A small-molecule ligand and the protein it binds are described below.
Small molecule (SMILES): C[C@@H]1O[C@@H](O)[C@@H](O)[C@H](O)[C@@H]1O

Binding-site contacts:
Ligand atom O4 contacts residue ASP101 of chain 1.A at 3.4 Å (salt-bridge).
Ligand atom O4 contacts residue FUL1 of chain 1.B at 0.0 Å (h-bond).
Ligand atom O3 contacts residue ASP101 of chain 1.A at 2.6 Å (salt-bridge).
Ligand atom O2 contacts residue ASP150 of chain 1.A at 3.5 Å (salt-bridge).
Ligand atom C3 contacts residue CA1 of chain 1.C at 3.4 Å.
Ligand atom O3 contacts residue FUL1 of chain 1.B at 0.0 Å (h-bond).
Ligand atom C4 contacts residue GLN120 of chain 1.A at 3.7 Å.
Ligand atom C4 contacts residue ASP101 of chain 1.A at 3.6 Å.
Ligand atom C1 contacts residue FUL1 of chain 1.B at 0.1 Å.
Ligand atom C6 contacts residue ASP102 of chain 1.A at 3.5 Å.
Ligand atom O3 contacts residue GLY149 of chain 1.A at 3.8 Å.
Ligand atom C2 contacts residue FUL1 of chain 1.B at 0.0 Å.
Ligand atom O5 contacts residue FUL1 of chain 1.B at 0.0 Å (h-bond).
Ligand atom C4 contacts residue SER121 of chain 1.A at 3.9 Å.
Ligand atom C5 contacts residue SER121 of chain 1.A at 3.8 Å.
Ligand atom C5 contacts residue ASP102 of chain 1.A at 4.0 Å.
Ligand atom O2 contacts residue FUL1 of chain 1.B at 0.0 Å (h-bond).
Ligand atom C6 contacts residue ASN119 of chain 1.A at 3.9 Å.
Ligand atom O2 contacts residue GLY149 of chain 1.A at 3.5 Å.
Ligand atom C3 contacts residue ASP101 of chain 1.A at 3.3 Å.
Ligand atom O4 contacts residue CA1 of chain 1.C at 2.5 Å.
Ligand atom C2 contacts residue GLY148 of chain 1.A at 3.5 Å.
Ligand atom O3 contacts residue ASP150 of chain 1.A at 2.9 Å (salt-bridge).
Ligand atom C4 contacts residue FUL1 of chain 1.B at 0.0 Å.
Ligand atom O4 contacts residue GLY148 of chain 1.A at 3.1 Å (h-bond).
Ligand atom C3 contacts residue GLY148 of chain 1.A at 3.7 Å.
Ligand atom C3 contacts residue FUL1 of chain 1.B at 0.0 Å.
Ligand atom C6 contacts residue GLN120 of chain 1.A at 3.8 Å.
Ligand atom C4 contacts residue CA1 of chain 1.C at 3.4 Å.
Ligand atom O1 contacts residue SER121 of chain 1.A at 3.7 Å.
Ligand atom O1 contacts residue FUL1 of chain 1.B at 1.3 Å.
Ligand atom O3 contacts residue CA1 of chain 1.C at 2.5 Å.
Ligand atom O5 contacts residue GLN147 of chain 1.A at 3.5 Å (h-bond).
Ligand atom C5 contacts residue FUL1 of chain 1.B at 0.0 Å.
Ligand atom O2 contacts residue GLY148 of chain 1.A at 4.0 Å.
Ligand atom C4 contacts residue ASP102 of chain 1.A at 3.3 Å.
Ligand atom C6 contacts residue FUL1 of chain 1.B at 0.0 Å.
Ligand atom O3 contacts residue GLY148 of chain 1.A at 3.2 Å (h-bond).
Ligand atom O4 contacts residue ASP102 of chain 1.A at 2.6 Å (salt-bridge).
Ligand atom O4 contacts residue GLN147 of chain 1.A at 3.2 Å (h-bond).

Sequence of chain 1.A:
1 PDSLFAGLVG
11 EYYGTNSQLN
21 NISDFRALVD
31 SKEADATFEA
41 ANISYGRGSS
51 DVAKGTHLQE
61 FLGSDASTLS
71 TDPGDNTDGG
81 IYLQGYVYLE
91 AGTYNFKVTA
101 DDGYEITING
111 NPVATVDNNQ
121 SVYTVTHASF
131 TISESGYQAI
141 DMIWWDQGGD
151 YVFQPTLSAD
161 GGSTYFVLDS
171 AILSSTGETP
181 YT